The small molecule below binds the protein below.
Small molecule (SMILES): O=C(O)c1cc(-c2ccc(F)cc2F)ccc1O

Sequence of chain 1.B:
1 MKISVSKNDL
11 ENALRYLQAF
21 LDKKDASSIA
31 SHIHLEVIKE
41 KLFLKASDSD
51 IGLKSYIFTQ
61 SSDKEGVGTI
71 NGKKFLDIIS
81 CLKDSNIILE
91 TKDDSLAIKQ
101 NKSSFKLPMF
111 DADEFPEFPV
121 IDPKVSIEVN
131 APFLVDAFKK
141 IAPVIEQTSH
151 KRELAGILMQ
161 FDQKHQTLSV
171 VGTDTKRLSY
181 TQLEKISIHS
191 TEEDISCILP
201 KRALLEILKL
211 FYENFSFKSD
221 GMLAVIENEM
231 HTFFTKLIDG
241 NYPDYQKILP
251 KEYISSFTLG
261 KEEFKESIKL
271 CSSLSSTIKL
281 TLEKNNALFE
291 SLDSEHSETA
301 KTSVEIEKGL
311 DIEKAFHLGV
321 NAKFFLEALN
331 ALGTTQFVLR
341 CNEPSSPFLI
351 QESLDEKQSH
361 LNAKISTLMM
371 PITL

Binding-site contacts:
Ligand atom CAP contacts residue THR175 of chain 1.B at 3.7 Å.
Ligand atom FAE contacts residue MET370 of chain 1.B at 3.1 Å.
Ligand atom FAT contacts residue LEU178 of chain 1.B at 3.5 Å.
Ligand atom CAJ contacts residue THR175 of chain 1.B at 4.0 Å.
Ligand atom CAR contacts residue THR173 of chain 1.B at 3.9 Å.
Ligand atom FAT contacts residue LYS176 of chain 1.B at 3.5 Å.
Ligand atom FAT contacts residue THR175 of chain 1.B at 3.1 Å.
Ligand atom CAF contacts residue MET370 of chain 1.B at 3.7 Å (hydrophobic).
Ligand atom CAQ contacts residue THR175 of chain 1.B at 4.1 Å.
Ligand atom CAN contacts residue LYS176 of chain 1.B at 4.1 Å.
Ligand atom CAH contacts residue THR175 of chain 1.B at 4.2 Å.
Ligand atom CAF contacts residue LEU368 of chain 1.B at 3.8 Å (hydrophobic).
Ligand atom CAO contacts residue THR175 of chain 1.B at 3.4 Å.
Ligand atom CAG contacts residue LEU368 of chain 1.B at 4.1 Å (hydrophobic).
Ligand atom CAH contacts residue ILE248 of chain 1.B at 3.5 Å (hydrophobic).
Ligand atom CAG contacts residue PRO347 of chain 1.B at 4.0 Å (hydrophobic).
Ligand atom CAQ contacts residue ILE248 of chain 1.B at 3.7 Å (hydrophobic).
Ligand atom FAT contacts residue THR173 of chain 1.B at 2.9 Å.
Ligand atom CAO contacts residue ILE248 of chain 1.B at 4.0 Å (hydrophobic).
Ligand atom CAM contacts residue LEU368 of chain 1.B at 3.6 Å (hydrophobic).
Ligand atom CAN contacts residue THR175 of chain 1.B at 3.3 Å.
Ligand atom CAQ contacts residue LEU178 of chain 1.B at 3.9 Å (hydrophobic).
Ligand atom OAL contacts residue LEU154 of chain 1.B at 3.9 Å.
Ligand atom CAM contacts residue THR175 of chain 1.B at 3.9 Å.
Ligand atom CAN contacts residue THR173 of chain 1.B at 4.2 Å.
Ligand atom FAE contacts residue MET369 of chain 1.B at 3.2 Å.
Ligand atom CAI contacts residue THR175 of chain 1.B at 3.7 Å.
Ligand atom CAQ contacts residue THR173 of chain 1.B at 3.8 Å.
Ligand atom OAL contacts residue PRO243 of chain 1.B at 3.8 Å.
Ligand atom CAM contacts residue LYS176 of chain 1.B at 3.6 Å.
Ligand atom CAR contacts residue ILE248 of chain 1.B at 3.6 Å (hydrophobic).
Ligand atom CAM contacts residue LEU178 of chain 1.B at 4.1 Å (hydrophobic).
Ligand atom FAE contacts residue LEU368 of chain 1.B at 3.5 Å.
Ligand atom FAT contacts residue ARG177 of chain 1.B at 3.3 Å.
Ligand atom CAC contacts residue THR175 of chain 1.B at 4.2 Å.
Ligand atom CAG contacts residue MET370 of chain 1.B at 3.9 Å (hydrophobic).
Ligand atom CAN contacts residue LEU178 of chain 1.B at 4.1 Å (hydrophobic).
Ligand atom CAG contacts residue ILE248 of chain 1.B at 4.0 Å (hydrophobic).
Ligand atom CAM contacts residue ARG177 of chain 1.B at 4.2 Å.
Ligand atom FAE contacts residue PRO347 of chain 1.B at 3.5 Å.